Sequence of chain 1.E:
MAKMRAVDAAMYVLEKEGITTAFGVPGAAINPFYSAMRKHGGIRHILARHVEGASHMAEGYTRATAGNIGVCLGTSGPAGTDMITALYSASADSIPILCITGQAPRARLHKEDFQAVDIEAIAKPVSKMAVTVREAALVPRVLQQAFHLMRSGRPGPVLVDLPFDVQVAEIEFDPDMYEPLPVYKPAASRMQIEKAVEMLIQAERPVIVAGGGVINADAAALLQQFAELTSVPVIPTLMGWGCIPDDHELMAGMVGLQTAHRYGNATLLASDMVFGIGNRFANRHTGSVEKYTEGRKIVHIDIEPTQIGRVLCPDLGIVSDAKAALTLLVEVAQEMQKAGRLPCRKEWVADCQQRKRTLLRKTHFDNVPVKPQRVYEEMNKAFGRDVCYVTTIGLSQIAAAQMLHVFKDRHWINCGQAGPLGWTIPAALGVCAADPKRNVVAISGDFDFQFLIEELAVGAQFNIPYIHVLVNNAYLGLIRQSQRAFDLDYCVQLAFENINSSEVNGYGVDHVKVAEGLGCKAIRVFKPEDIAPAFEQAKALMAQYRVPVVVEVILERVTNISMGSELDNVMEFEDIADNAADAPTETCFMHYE

A small-molecule ligand and the protein it binds are described below.
Small molecule (SMILES): COC1=C(OC)C(=O)C(C)=CC1=O

Binding-site contacts:
Ligand atom C5 contacts residue CYS589 of chain 1.E at 2.8 Å (hydrophobic).
Ligand atom O1 contacts residue CYS589 of chain 1.E at 3.2 Å (h-bond).
Ligand atom C1 contacts residue GLN354 of chain 1.E at 4.4 Å.
Ligand atom CM2 contacts residue GLN355 of chain 1.E at 4.2 Å.
Ligand atom O3 contacts residue GLU250 of chain 1.E at 4.1 Å.
Ligand atom O1 contacts residue LYS357 of chain 1.E at 4.4 Å.
Ligand atom CM3 contacts residue GLN354 of chain 1.E at 4.3 Å.
Ligand atom O3 contacts residue GLN354 of chain 1.E at 3.7 Å.
Ligand atom CM5 contacts residue CYS589 of chain 1.E at 3.0 Å (hydrophobic).
Ligand atom CM3 contacts residue GLU250 of chain 1.E at 3.4 Å.
Ligand atom O2 contacts residue GLN354 of chain 1.E at 2.8 Å.
Ligand atom C4 contacts residue CYS589 of chain 1.E at 4.2 Å (hydrophobic).
Ligand atom C2 contacts residue GLN354 of chain 1.E at 3.9 Å.
Ligand atom O1 contacts residue GLN354 of chain 1.E at 3.5 Å (h-bond).
Ligand atom O1 contacts residue ARG358 of chain 1.E at 4.0 Å.
Ligand atom C2 contacts residue CYS589 of chain 1.E at 4.3 Å (hydrophobic).
Ligand atom CM2 contacts residue GLN354 of chain 1.E at 1.5 Å.
Ligand atom C6 contacts residue CYS589 of chain 1.E at 1.8 Å (hydrophobic).
Ligand atom C1 contacts residue CYS589 of chain 1.E at 3.0 Å (hydrophobic).